Sequence of chain 1.B:
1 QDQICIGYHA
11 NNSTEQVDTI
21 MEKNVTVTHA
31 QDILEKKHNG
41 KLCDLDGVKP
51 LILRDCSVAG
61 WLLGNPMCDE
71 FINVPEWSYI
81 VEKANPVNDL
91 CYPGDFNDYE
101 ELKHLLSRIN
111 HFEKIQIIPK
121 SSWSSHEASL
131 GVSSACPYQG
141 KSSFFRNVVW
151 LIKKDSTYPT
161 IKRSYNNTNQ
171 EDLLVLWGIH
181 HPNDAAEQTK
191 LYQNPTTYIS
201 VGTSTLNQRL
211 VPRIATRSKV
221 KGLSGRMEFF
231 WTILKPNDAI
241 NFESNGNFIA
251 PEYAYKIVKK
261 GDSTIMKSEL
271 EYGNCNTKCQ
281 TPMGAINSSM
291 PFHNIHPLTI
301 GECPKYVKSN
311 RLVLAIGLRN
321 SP

Binding-site contacts:
Ligand atom C6 contacts residue GLN16 of chain 1.B at 3.7 Å.
Ligand atom C1 contacts residue GLN16 of chain 1.B at 4.1 Å.
Ligand atom C4 contacts residue ASN24 of chain 1.B at 4.3 Å.
Ligand atom C6 contacts residue ASN24 of chain 1.B at 4.1 Å.
Ligand atom O6 contacts residue GLN16 of chain 1.B at 2.8 Å (h-bond).
Ligand atom C3 contacts residue ASN24 of chain 1.B at 3.8 Å.
Ligand atom O6 contacts residue ASN24 of chain 1.B at 4.1 Å.
Ligand atom C5 contacts residue GLN16 of chain 1.B at 4.0 Å.
Ligand atom C2 contacts residue ASN24 of chain 1.B at 2.4 Å.
Ligand atom C7 contacts residue ASN24 of chain 1.B at 3.5 Å.
Ligand atom O7 contacts residue ASN24 of chain 1.B at 4.4 Å.
Ligand atom C1 contacts residue ASN24 of chain 1.B at 1.5 Å.
Ligand atom C8 contacts residue ASN24 of chain 1.B at 3.8 Å.
Ligand atom C5 contacts residue ASN24 of chain 1.B at 3.7 Å.
Ligand atom O5 contacts residue GLN16 of chain 1.B at 3.3 Å (h-bond).
Ligand atom N2 contacts residue ASN24 of chain 1.B at 2.8 Å (h-bond).
Ligand atom O5 contacts residue ASN24 of chain 1.B at 2.4 Å (h-bond).

A protein and the small-molecule ligand that binds it are described below.
Small molecule (SMILES): CC(=O)N[C@@H]1[C@@H](O)[C@H](O)[C@@H](CO)O[C@H]1O